Binding-site contacts:
Ligand atom O2' contacts residue ALA66 of chain 7.B at 3.6 Å.
Ligand atom P contacts residue ARG208 of chain 6.C at 4.5 Å.
Ligand atom O5' contacts residue ARG208 of chain 6.C at 4.0 Å.
Ligand atom OP2 contacts residue ARG208 of chain 6.C at 4.4 Å.
Ligand atom O2' contacts residue ARG65 of chain 7.B at 4.3 Å.
Ligand atom C1' contacts residue GLY67 of chain 7.B at 4.4 Å.
Ligand atom O2' contacts residue ARG208 of chain 7.B at 4.1 Å.
Ligand atom O2' contacts residue GLY67 of chain 7.B at 3.3 Å (h-bond).
Ligand atom OP1 contacts residue ARG208 of chain 6.C at 4.1 Å.
Ligand atom N3 contacts residue ARG65 of chain 7.B at 4.1 Å.
Ligand atom OP1 contacts residue ARG208 of chain 7.B at 4.1 Å.
Ligand atom OP1 contacts residue SER211 of chain 7.B at 4.3 Å.

This small molecule binds to this protein.
Small molecule (SMILES): Nc1ncnc2c1ncn2[C@@H]1O[C@H](CO[P](=O)(O)O[C@H]2[C@@H](O)[C@H](n3cnc4c(N)ncnc43)O[C@@H]2CO[P](=O)(O)O[C@H]2[C@@H](O)[C@H](n3cnc4c(N)ncnc43)O[C@@H]2CO)[C@@H](O)[C@H]1O

Sequence of chain 6.C:
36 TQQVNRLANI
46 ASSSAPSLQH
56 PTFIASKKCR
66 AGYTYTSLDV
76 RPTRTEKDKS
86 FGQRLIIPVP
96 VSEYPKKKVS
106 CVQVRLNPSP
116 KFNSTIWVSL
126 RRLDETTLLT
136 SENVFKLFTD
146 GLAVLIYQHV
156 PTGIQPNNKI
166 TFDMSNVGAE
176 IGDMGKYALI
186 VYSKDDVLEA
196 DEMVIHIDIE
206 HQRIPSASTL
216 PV

Sequence of chain 7.B:
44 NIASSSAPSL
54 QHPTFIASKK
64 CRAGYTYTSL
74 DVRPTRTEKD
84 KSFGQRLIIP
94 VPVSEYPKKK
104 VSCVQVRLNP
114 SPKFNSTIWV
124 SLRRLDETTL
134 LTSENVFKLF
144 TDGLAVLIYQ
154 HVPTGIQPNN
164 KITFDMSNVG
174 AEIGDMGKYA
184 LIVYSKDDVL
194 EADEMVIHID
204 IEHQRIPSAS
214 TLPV